Sequence of chain 1.A:
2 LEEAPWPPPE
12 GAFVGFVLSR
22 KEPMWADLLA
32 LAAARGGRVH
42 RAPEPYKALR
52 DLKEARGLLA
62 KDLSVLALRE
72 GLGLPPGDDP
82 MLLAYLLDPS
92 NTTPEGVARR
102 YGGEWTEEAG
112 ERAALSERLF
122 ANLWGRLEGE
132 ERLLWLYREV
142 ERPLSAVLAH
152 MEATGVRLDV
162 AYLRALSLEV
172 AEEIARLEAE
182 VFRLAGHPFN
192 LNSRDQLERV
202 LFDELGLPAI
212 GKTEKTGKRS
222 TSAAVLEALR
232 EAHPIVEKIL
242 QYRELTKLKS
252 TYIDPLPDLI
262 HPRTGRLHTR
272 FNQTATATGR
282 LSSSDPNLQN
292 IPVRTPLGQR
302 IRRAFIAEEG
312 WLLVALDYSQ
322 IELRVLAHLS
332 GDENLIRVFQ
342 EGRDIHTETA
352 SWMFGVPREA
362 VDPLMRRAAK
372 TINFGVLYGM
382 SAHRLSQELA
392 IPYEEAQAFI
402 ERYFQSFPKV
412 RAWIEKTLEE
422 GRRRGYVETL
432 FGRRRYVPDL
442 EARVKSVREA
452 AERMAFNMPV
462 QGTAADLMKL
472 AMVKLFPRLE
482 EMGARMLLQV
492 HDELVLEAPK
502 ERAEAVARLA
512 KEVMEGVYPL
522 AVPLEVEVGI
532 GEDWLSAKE

This small molecule binds to this protein.
Small molecule (SMILES): CC1(C)C=C(C#Cc2cn([C@H]3C[C@H](O)[C@@H](CO[P](=O)(O)O[P](=O)(O)OP(=O)(O)O)O3)c(=O)[nH]c2=O)C(C)(C)N1O

Binding-site contacts:
Ligand atom O1B contacts residue TYR319 of chain 1.A at 3.4 Å (h-bond).
Ligand atom O41 contacts residue ARG368 of chain 1.A at 3.2 Å.
Ligand atom O2B contacts residue GLN321 of chain 1.A at 3.2 Å.
Ligand atom C2' contacts residue PHE375 of chain 1.A at 3.5 Å (hydrophobic).
Ligand atom O3B contacts residue HIS347 of chain 1.A at 3.1 Å.
Ligand atom C3' contacts residue PHE375 of chain 1.A at 3.4 Å (hydrophobic).
Ligand atom O3' contacts residue GLU323 of chain 1.A at 3.2 Å (salt-bridge).
Ligand atom O3A contacts residue LYS371 of chain 1.A at 2.9 Å (salt-bridge).
Ligand atom PG contacts residue LYS371 of chain 1.A at 3.5 Å.
Ligand atom O2G contacts residue GLN321 of chain 1.A at 3.0 Å (h-bond).
Ligand atom C1' contacts residue GLU323 of chain 1.A at 3.5 Å.
Ligand atom PB contacts residue MG1 of chain 1.E at 3.5 Å.
Ligand atom O2A contacts residue MG1 of chain 1.E at 2.5 Å.
Ligand atom C5' contacts residue ASP493 of chain 1.A at 3.4 Å.
Ligand atom O2A contacts residue ASP493 of chain 1.A at 3.1 Å (salt-bridge).
Ligand atom O1B contacts residue MG1 of chain 1.E at 2.3 Å.
Ligand atom O1B contacts residue ILE322 of chain 1.A at 3.5 Å (h-bond).
Ligand atom O3B contacts residue LYS371 of chain 1.A at 3.4 Å (salt-bridge).
Ligand atom C40 contacts residue THR372 of chain 1.A at 3.0 Å.
Ligand atom O1G contacts residue MG1 of chain 1.E at 2.2 Å.
Ligand atom O4 contacts residue THR372 of chain 1.A at 3.4 Å.
Ligand atom C2' contacts residue GLU323 of chain 1.A at 3.1 Å.
Ligand atom O4' contacts residue ARG281 of chain 1.A at 3.2 Å (salt-bridge).
Ligand atom O2B contacts residue PHE375 of chain 1.A at 2.9 Å.
Ligand atom O1A contacts residue LYS371 of chain 1.A at 2.8 Å (salt-bridge).
Ligand atom O1G contacts residue ASP318 of chain 1.A at 3.5 Å (salt-bridge).
Ligand atom PA contacts residue LYS371 of chain 1.A at 3.2 Å.
Ligand atom O3' contacts residue PHE375 of chain 1.A at 3.3 Å.
Ligand atom O2G contacts residue ARG367 of chain 1.A at 2.9 Å (salt-bridge).
Ligand atom C39 contacts residue THR372 of chain 1.A at 3.1 Å.
Ligand atom O1B contacts residue ASP493 of chain 1.A at 3.3 Å (salt-bridge).
Ligand atom O2B contacts residue HIS347 of chain 1.A at 3.0 Å.
Ligand atom O3G contacts residue LYS371 of chain 1.A at 2.7 Å (salt-bridge).
Ligand atom O2G contacts residue SER320 of chain 1.A at 3.5 Å.
Ligand atom O3B contacts residue GLN321 of chain 1.A at 3.5 Å (h-bond).
Ligand atom O1B contacts residue GLN321 of chain 1.A at 3.3 Å (h-bond).
Ligand atom C39 contacts residue ARG368 of chain 1.A at 3.5 Å.
Ligand atom PG contacts residue ARG367 of chain 1.A at 3.5 Å.
Ligand atom O2A contacts residue MG1 of chain 1.F at 3.1 Å.
Ligand atom O3G contacts residue ARG367 of chain 1.A at 3.2 Å (salt-bridge).